Sequence of chain 1.A:
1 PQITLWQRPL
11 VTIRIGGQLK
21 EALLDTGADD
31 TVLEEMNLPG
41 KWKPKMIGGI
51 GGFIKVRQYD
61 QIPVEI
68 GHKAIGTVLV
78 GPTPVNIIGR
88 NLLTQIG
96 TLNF

This protein binds this small molecule.
Small molecule (SMILES): CC[C@H](C)[C@H](NC(=O)[C@@H]1CCCN1C[C@H](O)[C@@H]1Cc2ccc(cc2)OCCCC(=O)N[C@@H](CC(N)=O)C(=O)N1)C(=O)N[C@H](C(N)=O)C(C)C

Sequence of chain 1.B:
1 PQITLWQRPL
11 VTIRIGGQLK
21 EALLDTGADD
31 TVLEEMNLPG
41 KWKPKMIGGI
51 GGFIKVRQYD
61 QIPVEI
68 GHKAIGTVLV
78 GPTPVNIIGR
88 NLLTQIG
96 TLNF

Binding-site contacts:
Ligand atom CD2 contacts residue LEU23 of chain 1.B at 3.6 Å (hydrophobic).
Ligand atom N contacts residue GLY48 of chain 1.B at 3.0 Å (h-bond).
Ligand atom N contacts residue GLY27 of chain 1.B at 3.2 Å (h-bond).
Ligand atom C3 contacts residue GLY48 of chain 1.A at 3.3 Å.
Ligand atom O contacts residue GLY27 of chain 1.A at 3.5 Å (h-bond).
Ligand atom O contacts residue GLY49 of chain 1.B at 3.5 Å.
Ligand atom CA contacts residue ASP29 of chain 1.B at 3.6 Å.
Ligand atom OD1 contacts residue ASP30 of chain 1.A at 2.9 Å (salt-bridge).
Ligand atom O contacts residue GLY49 of chain 1.A at 3.2 Å.
Ligand atom CG1 contacts residue ALA28 of chain 1.B at 3.6 Å (hydrophobic).
Ligand atom N contacts residue GLY27 of chain 1.A at 3.2 Å (h-bond).
Ligand atom C contacts residue ASP25 of chain 1.B at 3.5 Å.
Ligand atom N contacts residue GLY48 of chain 1.A at 2.8 Å (h-bond).
Ligand atom CB contacts residue ASP25 of chain 1.B at 3.4 Å.
Ligand atom CG contacts residue ILE84 of chain 1.B at 3.6 Å (hydrophobic).
Ligand atom O contacts residue ASP29 of chain 1.B at 2.8 Å (salt-bridge).
Ligand atom CB contacts residue ALA28 of chain 1.B at 3.7 Å (hydrophobic).
Ligand atom OH contacts residue VAL82 of chain 1.B at 3.5 Å.
Ligand atom CD1 contacts residue ILE50 of chain 1.A at 3.6 Å (hydrophobic).
Ligand atom N contacts residue ASP29 of chain 1.B at 3.6 Å.
Ligand atom CA contacts residue GLY27 of chain 1.B at 3.2 Å.
Ligand atom O contacts residue ASP25 of chain 1.A at 3.0 Å (salt-bridge).
Ligand atom O contacts residue ILE47 of chain 1.B at 3.6 Å.
Ligand atom C6 contacts residue ASP25 of chain 1.A at 3.0 Å.
Ligand atom ND2 contacts residue ASP30 of chain 1.A at 3.5 Å (salt-bridge).
Ligand atom C2 contacts residue GLY48 of chain 1.A at 3.5 Å.
Ligand atom O contacts residue ASP25 of chain 1.B at 2.6 Å (salt-bridge).
Ligand atom CZ contacts residue VAL82 of chain 1.B at 3.7 Å (hydrophobic).
Ligand atom C4 contacts residue ARG8 of chain 1.B at 3.3 Å.
Ligand atom CA contacts residue GLY48 of chain 1.B at 3.5 Å.
Ligand atom CG contacts residue PRO81 of chain 1.A at 3.7 Å (hydrophobic).
Ligand atom O contacts residue GLY48 of chain 1.B at 3.7 Å.
Ligand atom OD1 contacts residue ALA28 of chain 1.A at 3.5 Å.
Ligand atom O contacts residue GLY48 of chain 1.B at 3.1 Å (h-bond).
Ligand atom C1 contacts residue ARG8 of chain 1.B at 3.5 Å.
Ligand atom CD2 contacts residue GLY27 of chain 1.A at 3.3 Å.
Ligand atom OD1 contacts residue ASP29 of chain 1.A at 2.9 Å (salt-bridge).
Ligand atom ND2 contacts residue GLY48 of chain 1.A at 3.6 Å (h-bond).
Ligand atom O1 contacts residue ASP29 of chain 1.A at 3.6 Å.
Ligand atom CG2 contacts residue GLY48 of chain 1.B at 3.7 Å.